Binding-site contacts:
Ligand atom NH2 contacts residue ASN85 of chain 1.C at 2.8 Å (h-bond).
Ligand atom CD contacts residue HIS87 of chain 1.C at 3.6 Å.
Ligand atom C22 contacts residue SER146 of chain 1.C at 3.5 Å.
Ligand atom NH1 contacts residue ASP157 of chain 1.C at 3.4 Å (salt-bridge).
Ligand atom C22 contacts residue TRP147 of chain 1.C at 3.4 Å (hydrophobic).
Ligand atom C9 contacts residue VAL124 of chain 1.C at 3.4 Å (hydrophobic).
Ligand atom N contacts residue GLY148 of chain 1.C at 2.9 Å (h-bond).
Ligand atom N35 contacts residue ASP199 of chain 1.C at 2.9 Å (salt-bridge).
Ligand atom NH1 contacts residue TYR201 of chain 1.C at 3.0 Å (h-bond).
Ligand atom CG contacts residue VAL124 of chain 1.C at 3.6 Å (hydrophobic).
Ligand atom NH1 contacts residue GLY158 of chain 1.C at 3.2 Å (h-bond).
Ligand atom N34 contacts residue GLY148 of chain 1.C at 3.5 Å.
Ligand atom C21 contacts residue TRP147 of chain 1.C at 3.5 Å (hydrophobic).
Ligand atom C27 contacts residue ASP199 of chain 1.C at 3.3 Å.
Ligand atom C22 contacts residue THR260 of chain 1.C at 3.5 Å.
Ligand atom N2 contacts residue GLU129 of chain 1.C at 2.7 Å (salt-bridge).
Ligand atom N34 contacts residue PRO149 of chain 1.C at 3.1 Å (h-bond).
Ligand atom CZ contacts residue TYR201 of chain 1.C at 3.5 Å (hydrophobic).
Ligand atom CA contacts residue GLY148 of chain 1.C at 3.4 Å.
Ligand atom N23 contacts residue SER146 of chain 1.C at 2.8 Å (h-bond).
Ligand atom N2 contacts residue VAL124 of chain 1.C at 2.9 Å (h-bond).
Ligand atom C17 contacts residue THR260 of chain 1.C at 3.6 Å.
Ligand atom C16 contacts residue SER261 of chain 1.C at 3.0 Å.
Ligand atom CZ contacts residue ASP157 of chain 1.C at 3.4 Å.
Ligand atom N35 contacts residue ALA185 of chain 1.C at 2.9 Å (h-bond).
Ligand atom NE contacts residue ASP47 of chain 1.C at 2.9 Å (salt-bridge).
Ligand atom NE contacts residue TYR201 of chain 1.C at 3.1 Å (h-bond).
Ligand atom NE contacts residue ASP84 of chain 1.C at 3.4 Å (salt-bridge).
Ligand atom N23 contacts residue SER261 of chain 1.C at 3.4 Å (h-bond).
Ligand atom N34 contacts residue ASP199 of chain 1.C at 2.9 Å (salt-bridge).
Ligand atom NH2 contacts residue ASP157 of chain 1.C at 2.6 Å (salt-bridge).
Ligand atom CG contacts residue GLU129 of chain 1.C at 3.4 Å.
Ligand atom C16 contacts residue SER146 of chain 1.C at 3.5 Å.
Ligand atom NH2 contacts residue ASP47 of chain 1.C at 3.5 Å.
Ligand atom NE contacts residue GLU129 of chain 1.C at 3.1 Å (salt-bridge).
Ligand atom O contacts residue GLY148 of chain 1.C at 3.2 Å (h-bond).
Ligand atom C19 contacts residue ASP151 of chain 1.C at 3.2 Å.
Ligand atom O contacts residue TRP147 of chain 1.C at 3.1 Å.
Ligand atom N34 contacts residue ASP151 of chain 1.C at 3.4 Å (salt-bridge).
Ligand atom C21 contacts residue ALA185 of chain 1.C at 3.5 Å (hydrophobic).

Sequence of chain 1.C:
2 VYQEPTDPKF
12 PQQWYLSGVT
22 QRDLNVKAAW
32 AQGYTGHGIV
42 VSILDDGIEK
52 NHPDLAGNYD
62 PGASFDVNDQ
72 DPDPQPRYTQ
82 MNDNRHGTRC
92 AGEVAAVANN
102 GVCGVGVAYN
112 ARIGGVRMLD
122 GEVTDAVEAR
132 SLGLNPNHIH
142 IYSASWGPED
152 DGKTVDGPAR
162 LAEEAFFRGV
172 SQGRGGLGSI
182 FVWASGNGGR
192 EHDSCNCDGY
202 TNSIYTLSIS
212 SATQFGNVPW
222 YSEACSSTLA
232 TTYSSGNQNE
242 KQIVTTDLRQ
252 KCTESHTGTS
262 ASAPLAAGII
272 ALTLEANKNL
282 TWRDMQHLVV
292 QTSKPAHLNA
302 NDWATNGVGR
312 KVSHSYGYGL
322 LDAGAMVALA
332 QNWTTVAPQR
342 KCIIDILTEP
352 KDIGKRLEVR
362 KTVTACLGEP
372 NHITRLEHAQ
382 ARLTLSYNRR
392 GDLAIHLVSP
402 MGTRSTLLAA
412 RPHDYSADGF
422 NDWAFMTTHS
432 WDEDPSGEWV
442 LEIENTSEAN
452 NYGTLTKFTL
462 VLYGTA

The protein below binds the small molecule below.
Small molecule (SMILES): CC(C)[C@H](NC(=O)[C@H](CCCN=C(N)N)NC(=O)Cc1cccc(CN=C(N)N)c1)C(=O)N[C@@H](CCCN=C(N)N)C(=O)NCc1ccc(C(=N)N)cc1